Binding-site contacts:
Ligand atom OAF contacts residue LYS306 of chain 1.A at 4.4 Å.
Ligand atom CAU contacts residue ILE312 of chain 1.A at 4.3 Å (hydrophobic).
Ligand atom CAX contacts residue LEU305 of chain 1.A at 4.5 Å (hydrophobic).
Ligand atom CAM contacts residue HIS309 of chain 1.A at 4.4 Å.
Ligand atom CAB contacts residue ILE315 of chain 1.A at 4.3 Å (hydrophobic).
Ligand atom CAB contacts residue CYS249 of chain 1.A at 4.4 Å (hydrophobic).
Ligand atom OAH contacts residue ASN31 of chain 1.B at 3.6 Å.
Ligand atom CAY contacts residue HIS309 of chain 1.A at 4.3 Å.
Ligand atom CBG contacts residue ILE312 of chain 1.A at 4.1 Å (hydrophobic).
Ligand atom OAH contacts residue TYR33 of chain 1.B at 4.4 Å.
Ligand atom OAG contacts residue HIS309 of chain 1.A at 3.8 Å.
Ligand atom CAX contacts residue LYS306 of chain 1.A at 4.3 Å.
Ligand atom CAN contacts residue PHE316 of chain 1.A at 4.2 Å (hydrophobic).
Ligand atom CAA contacts residue ILE248 of chain 1.A at 3.1 Å (hydrophobic).
Ligand atom CAL contacts residue TYR33 of chain 1.B at 4.2 Å (hydrophobic).
Ligand atom CAX contacts residue TYR33 of chain 1.B at 3.5 Å (hydrophobic).
Ligand atom CAR contacts residue LEU305 of chain 1.A at 4.5 Å (hydrophobic).
Ligand atom CAB contacts residue PHE295 of chain 1.A at 3.3 Å (hydrophobic).
Ligand atom CAA contacts residue GLN252 of chain 1.A at 4.2 Å.
Ligand atom CAB contacts residue PRO119 of chain 1.A at 4.3 Å (hydrophobic).
Ligand atom CBE contacts residue ILE312 of chain 1.A at 4.2 Å (hydrophobic).
Ligand atom OAF contacts residue ASN31 of chain 1.B at 3.2 Å (h-bond).
Ligand atom CBC contacts residue HIS309 of chain 1.A at 4.3 Å.
Ligand atom OAF contacts residue HIS309 of chain 1.A at 4.0 Å.
Ligand atom CAX contacts residue ASN31 of chain 1.B at 3.8 Å.
Ligand atom CAB contacts residue PHE291 of chain 1.A at 4.4 Å (hydrophobic).
Ligand atom OAH contacts residue LYS306 of chain 1.A at 4.2 Å.
Ligand atom CBA contacts residue PHE291 of chain 1.A at 4.1 Å (hydrophobic).
Ligand atom CAS contacts residue ILE308 of chain 1.A at 4.3 Å (hydrophobic).
Ligand atom OAF contacts residue TYR33 of chain 1.B at 2.5 Å (h-bond).
Ligand atom CAT contacts residue ILE308 of chain 1.A at 3.9 Å (hydrophobic).
Ligand atom CAJ contacts residue PHE291 of chain 1.A at 4.2 Å (hydrophobic).
Ligand atom CBA contacts residue ILE248 of chain 1.A at 3.9 Å (hydrophobic).
Ligand atom CBF contacts residue ILE312 of chain 1.A at 4.4 Å (hydrophobic).
Ligand atom CAL contacts residue LEU305 of chain 1.A at 3.9 Å (hydrophobic).
Ligand atom CAA contacts residue PRO119 of chain 1.A at 4.2 Å (hydrophobic).
Ligand atom CAI contacts residue HIS309 of chain 1.A at 4.4 Å.
Ligand atom CBI contacts residue ILE312 of chain 1.A at 4.4 Å (hydrophobic).

Sequence of chain 1.A:
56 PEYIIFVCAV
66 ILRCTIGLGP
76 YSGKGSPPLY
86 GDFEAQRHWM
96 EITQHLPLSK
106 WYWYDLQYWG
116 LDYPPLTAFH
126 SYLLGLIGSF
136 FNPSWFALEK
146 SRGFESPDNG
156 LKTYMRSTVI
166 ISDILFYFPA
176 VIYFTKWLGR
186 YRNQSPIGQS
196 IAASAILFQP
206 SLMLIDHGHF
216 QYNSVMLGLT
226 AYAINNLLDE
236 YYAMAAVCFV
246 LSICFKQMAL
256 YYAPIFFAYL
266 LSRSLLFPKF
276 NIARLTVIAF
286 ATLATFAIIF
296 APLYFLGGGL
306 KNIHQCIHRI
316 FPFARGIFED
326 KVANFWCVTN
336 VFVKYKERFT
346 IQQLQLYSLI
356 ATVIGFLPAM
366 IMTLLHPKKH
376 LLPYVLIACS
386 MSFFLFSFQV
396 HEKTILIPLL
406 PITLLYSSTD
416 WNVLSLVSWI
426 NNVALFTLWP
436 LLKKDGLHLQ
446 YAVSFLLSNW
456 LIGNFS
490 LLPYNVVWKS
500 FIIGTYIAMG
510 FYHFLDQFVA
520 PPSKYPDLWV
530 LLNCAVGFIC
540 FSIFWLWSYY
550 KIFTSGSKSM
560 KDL

Sequence of chain 1.B:
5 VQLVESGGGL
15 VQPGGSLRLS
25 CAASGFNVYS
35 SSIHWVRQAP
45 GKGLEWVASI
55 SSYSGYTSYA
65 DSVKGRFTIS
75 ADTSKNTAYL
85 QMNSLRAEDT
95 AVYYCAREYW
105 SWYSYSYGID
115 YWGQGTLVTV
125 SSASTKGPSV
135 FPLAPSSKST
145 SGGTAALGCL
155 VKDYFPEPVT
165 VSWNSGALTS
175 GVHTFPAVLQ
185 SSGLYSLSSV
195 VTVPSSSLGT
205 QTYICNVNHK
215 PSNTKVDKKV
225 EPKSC

A small-molecule ligand and the protein it binds are described below.
Small molecule (SMILES): CC(C)CCC[C@@H](C)[C@H]1CC[C@H]2[C@@H]3CC=C4C[C@@H](OC(=O)CCC(=O)O)CC[C@]4(C)[C@H]3CC[C@]12C